Binding-site contacts:
Ligand atom O7 contacts residue ASN107 of chain 3.B at 3.3 Å (h-bond).
Ligand atom C3 contacts residue ASN107 of chain 3.B at 3.8 Å.
Ligand atom N2 contacts residue ASN107 of chain 3.B at 2.9 Å (h-bond).
Ligand atom C6 contacts residue ASN107 of chain 3.B at 4.5 Å.
Ligand atom O5 contacts residue ASN107 of chain 3.B at 2.4 Å (h-bond).
Ligand atom C5 contacts residue ASN107 of chain 3.B at 3.7 Å.
Ligand atom C1 contacts residue ASN107 of chain 3.B at 1.4 Å.
Ligand atom C2 contacts residue ASN107 of chain 3.B at 2.5 Å.
Ligand atom C7 contacts residue ASN107 of chain 3.B at 3.3 Å.
Ligand atom C4 contacts residue ASN107 of chain 3.B at 4.2 Å.
Ligand atom C8 contacts residue ASN107 of chain 3.B at 4.4 Å.

Sequence of chain 3.B:
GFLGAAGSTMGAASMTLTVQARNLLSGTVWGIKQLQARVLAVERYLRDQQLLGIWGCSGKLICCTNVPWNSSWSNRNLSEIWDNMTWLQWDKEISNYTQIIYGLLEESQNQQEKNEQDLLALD

A small-molecule ligand and the protein it binds are described below.
Small molecule (SMILES): CC(=O)N[C@@H]1[C@@H](O)[C@H](O)[C@@H](CO)O[C@H]1O